A small-molecule ligand and the protein it binds are described below.
Small molecule (SMILES): O=P(O)(O)OC[C@H]1O[C@H](O[P](=O)(O)OP(=O)(O)O)[C@H](O)[C@@H]1O

Sequence of chain 1.B:
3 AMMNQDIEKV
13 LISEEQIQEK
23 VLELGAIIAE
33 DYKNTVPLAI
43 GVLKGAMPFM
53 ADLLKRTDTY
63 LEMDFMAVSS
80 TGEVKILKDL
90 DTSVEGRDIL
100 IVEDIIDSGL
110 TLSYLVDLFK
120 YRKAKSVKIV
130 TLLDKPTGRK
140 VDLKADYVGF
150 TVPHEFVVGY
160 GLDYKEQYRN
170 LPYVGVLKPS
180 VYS

Binding-site contacts:
Ligand atom O1P contacts residue THR110 of chain 1.B at 2.7 Å (h-bond).
Ligand atom O3B contacts residue MG1 of chain 1.R at 2.0 Å.
Ligand atom C2 contacts residue ASP103 of chain 1.B at 3.4 Å.
Ligand atom O3P contacts residue ASP106 of chain 1.B at 2.9 Å (salt-bridge).
Ligand atom O3P contacts residue SER107 of chain 1.B at 3.2 Å (h-bond).
Ligand atom O3A contacts residue MG1 of chain 1.R at 3.3 Å.
Ligand atom O5 contacts residue 9DG1 of chain 1.O at 3.6 Å.
Ligand atom PA contacts residue MG1 of chain 1.R at 3.5 Å.
Ligand atom O1P contacts residue LEU109 of chain 1.B at 3.5 Å (h-bond).
Ligand atom O3B contacts residue LYS46 of chain 1.B at 3.3 Å (salt-bridge).
Ligand atom C5 contacts residue ILE104 of chain 1.B at 3.4 Å (hydrophobic).
Ligand atom PA contacts residue MG1 of chain 1.Q at 3.2 Å.
Ligand atom P contacts residue SER107 of chain 1.B at 3.5 Å.
Ligand atom PB contacts residue ARG168 of chain 1.B at 3.6 Å.
Ligand atom O2B contacts residue ARG168 of chain 1.B at 2.9 Å (salt-bridge).
Ligand atom O3P contacts residue GLY108 of chain 1.B at 2.9 Å (h-bond).
Ligand atom O2B contacts residue ASP162 of chain 1.B at 2.9 Å (salt-bridge).
Ligand atom PB contacts residue MG1 of chain 1.R at 3.2 Å.
Ligand atom C2 contacts residue MG1 of chain 1.R at 2.8 Å.
Ligand atom O3 contacts residue GLU102 of chain 1.B at 2.6 Å (salt-bridge).
Ligand atom C4 contacts residue THR110 of chain 1.B at 3.7 Å.
Ligand atom PB contacts residue MG1 of chain 1.Q at 3.3 Å.
Ligand atom O2B contacts residue MG1 of chain 1.Q at 2.0 Å.
Ligand atom O3B contacts residue GLY47 of chain 1.B at 3.0 Å (h-bond).
Ligand atom C3 contacts residue GLU102 of chain 1.B at 3.3 Å.
Ligand atom O2 contacts residue ASP103 of chain 1.B at 2.6 Å (salt-bridge).
Ligand atom C1 contacts residue 9DG1 of chain 1.O at 3.6 Å.
Ligand atom O2P contacts residue SER107 of chain 1.B at 2.6 Å (h-bond).
Ligand atom O1 contacts residue MG1 of chain 1.R at 2.2 Å.
Ligand atom O2 contacts residue MG1 of chain 1.R at 2.1 Å.
Ligand atom O1P contacts residue SER107 of chain 1.B at 3.6 Å.
Ligand atom O3A contacts residue MG1 of chain 1.Q at 3.5 Å.
Ligand atom C3 contacts residue MG1 of chain 1.R at 2.9 Å.
Ligand atom O4 contacts residue 9DG1 of chain 1.O at 3.5 Å.
Ligand atom C3 contacts residue ILE104 of chain 1.B at 3.6 Å (hydrophobic).
Ligand atom C1 contacts residue MG1 of chain 1.R at 3.0 Å.
Ligand atom O3 contacts residue MG1 of chain 1.R at 2.2 Å.
Ligand atom O1B contacts residue LYS46 of chain 1.B at 2.9 Å (salt-bridge).
Ligand atom O2A contacts residue MG1 of chain 1.Q at 2.0 Å.
Ligand atom O1B contacts residue ARG168 of chain 1.B at 3.4 Å (salt-bridge).